Sequence of chain 1.C:
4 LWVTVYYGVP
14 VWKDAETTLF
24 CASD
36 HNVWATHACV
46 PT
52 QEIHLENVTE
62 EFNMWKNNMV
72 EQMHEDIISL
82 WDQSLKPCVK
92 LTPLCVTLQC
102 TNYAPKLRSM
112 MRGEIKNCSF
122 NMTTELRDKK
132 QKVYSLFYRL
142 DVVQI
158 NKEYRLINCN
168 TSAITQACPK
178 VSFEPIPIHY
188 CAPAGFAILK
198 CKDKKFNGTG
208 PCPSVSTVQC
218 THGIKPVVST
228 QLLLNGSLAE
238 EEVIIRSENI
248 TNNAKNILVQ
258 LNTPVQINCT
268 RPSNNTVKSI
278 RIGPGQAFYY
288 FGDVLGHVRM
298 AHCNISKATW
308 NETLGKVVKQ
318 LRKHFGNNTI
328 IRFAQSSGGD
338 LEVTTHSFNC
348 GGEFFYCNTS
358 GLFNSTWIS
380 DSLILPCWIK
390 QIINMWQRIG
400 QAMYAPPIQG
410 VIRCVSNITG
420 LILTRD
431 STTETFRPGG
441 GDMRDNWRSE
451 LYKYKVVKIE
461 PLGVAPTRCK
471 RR

Binding-site contacts:
Ligand atom C4 contacts residue GLN263 of chain 1.C at 4.4 Å.
Ligand atom O5 contacts residue ARG412 of chain 1.C at 2.5 Å (salt-bridge).
Ligand atom C8 contacts residue SER303 of chain 1.C at 3.8 Å.
Ligand atom C5 contacts residue GLN263 of chain 1.C at 4.5 Å.
Ligand atom C1 contacts residue GLN263 of chain 1.C at 3.6 Å.
Ligand atom C2 contacts residue ASN265 of chain 1.C at 2.4 Å.
Ligand atom C1 contacts residue VAL414 of chain 1.C at 4.3 Å (hydrophobic).
Ligand atom O3 contacts residue GLN263 of chain 1.C at 3.9 Å.
Ligand atom C7 contacts residue GLN263 of chain 1.C at 4.1 Å.
Ligand atom O7 contacts residue ASN301 of chain 1.C at 4.0 Å.
Ligand atom C5 contacts residue ARG412 of chain 1.C at 3.7 Å.
Ligand atom C1 contacts residue ARG412 of chain 1.C at 3.4 Å.
Ligand atom C8 contacts residue GLN263 of chain 1.C at 3.7 Å.
Ligand atom C1 contacts residue ASN265 of chain 1.C at 1.4 Å.
Ligand atom O6 contacts residue ARG412 of chain 1.C at 3.3 Å (salt-bridge).
Ligand atom C8 contacts residue ILE302 of chain 1.C at 4.3 Å (hydrophobic).
Ligand atom C7 contacts residue ASN301 of chain 1.C at 4.3 Å.
Ligand atom N2 contacts residue GLN263 of chain 1.C at 3.0 Å (h-bond).
Ligand atom C8 contacts residue ASN301 of chain 1.C at 3.6 Å.
Ligand atom C8 contacts residue ASN265 of chain 1.C at 4.1 Å.
Ligand atom C7 contacts residue ASN265 of chain 1.C at 3.4 Å.
Ligand atom N2 contacts residue ASN265 of chain 1.C at 2.9 Å (h-bond).
Ligand atom O5 contacts residue VAL414 of chain 1.C at 4.4 Å.
Ligand atom C3 contacts residue ASN265 of chain 1.C at 3.8 Å.
Ligand atom C2 contacts residue GLN263 of chain 1.C at 3.4 Å.
Ligand atom C3 contacts residue GLN263 of chain 1.C at 3.2 Å.
Ligand atom C6 contacts residue ARG412 of chain 1.C at 3.6 Å.
Ligand atom C5 contacts residue ASN265 of chain 1.C at 3.6 Å.
Ligand atom O5 contacts residue ASN265 of chain 1.C at 2.3 Å (h-bond).
Ligand atom O7 contacts residue ASN265 of chain 1.C at 3.5 Å (h-bond).
Ligand atom C4 contacts residue ASN265 of chain 1.C at 4.2 Å.

A protein and the small-molecule ligand that binds it are described below.
Small molecule (SMILES): CC(=O)N[C@@H]1[C@@H](O)[C@H](O)[C@@H](CO)O[C@H]1O